Sequence of chain 1.O:
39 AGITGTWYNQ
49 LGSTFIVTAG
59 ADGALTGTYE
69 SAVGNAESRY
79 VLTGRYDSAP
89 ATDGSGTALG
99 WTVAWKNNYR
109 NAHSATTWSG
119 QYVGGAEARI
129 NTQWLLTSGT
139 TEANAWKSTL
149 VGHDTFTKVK

Sequence of chain 1.S:
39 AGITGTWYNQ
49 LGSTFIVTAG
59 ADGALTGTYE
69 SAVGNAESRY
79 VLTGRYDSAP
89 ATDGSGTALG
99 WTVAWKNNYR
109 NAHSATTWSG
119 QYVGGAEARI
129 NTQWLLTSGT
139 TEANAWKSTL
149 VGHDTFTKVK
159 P

Binding-site contacts:
Ligand atom ND2 contacts residue THR114 of chain 1.O at 3.9 Å.
Ligand atom O contacts residue SER51 of chain 1.O at 3.1 Å (h-bond).
Ligand atom OD1 contacts residue THR114 of chain 1.O at 2.7 Å (h-bond).
Ligand atom CZ2 contacts residue ARG108 of chain 1.O at 3.7 Å.
Ligand atom NE1 contacts residue ARG108 of chain 1.O at 3.7 Å.
Ligand atom C contacts residue TRP103 of chain 1.O at 3.6 Å (hydrophobic).
Ligand atom CD contacts residue LEU49 of chain 1.O at 3.9 Å (hydrophobic).
Ligand atom OD1 contacts residue LEU134 of chain 1.O at 3.7 Å.
Ligand atom O contacts residue TYR78 of chain 1.O at 3.6 Å.
Ligand atom C contacts residue SER69 of chain 1.O at 3.8 Å.
Ligand atom O contacts residue SER69 of chain 1.O at 3.6 Å.
Ligand atom CG contacts residue TRP144 of chain 1.S at 3.5 Å (hydrophobic).
Ligand atom CG contacts residue SER69 of chain 1.O at 3.8 Å.
Ligand atom OE1 contacts residue LEU134 of chain 1.O at 3.9 Å.
Ligand atom CA contacts residue TRP103 of chain 1.O at 3.5 Å (hydrophobic).
Ligand atom CG contacts residue SER112 of chain 1.O at 3.6 Å.
Ligand atom CE2 contacts residue ARG108 of chain 1.O at 3.7 Å.
Ligand atom CG contacts residue ALA70 of chain 1.O at 3.7 Å (hydrophobic).
Ligand atom N contacts residue TRP103 of chain 1.O at 3.5 Å.
Ligand atom CG contacts residue ALA110 of chain 1.O at 3.8 Å (hydrophobic).
Ligand atom CG contacts residue TRP144 of chain 1.S at 3.9 Å (hydrophobic).
Ligand atom NE2 contacts residue LEU49 of chain 1.O at 3.2 Å (h-bond).
Ligand atom CA contacts residue TRP103 of chain 1.O at 3.9 Å (hydrophobic).
Ligand atom O contacts residue SER69 of chain 1.O at 2.7 Å (h-bond).
Ligand atom OE1 contacts residue SER112 of chain 1.O at 2.9 Å (h-bond).
Ligand atom CB contacts residue TRP144 of chain 1.S at 3.6 Å (hydrophobic).
Ligand atom NE2 contacts residue SER51 of chain 1.O at 3.9 Å.
Ligand atom CD contacts residue SER69 of chain 1.O at 3.9 Å.
Ligand atom CD contacts residue SER112 of chain 1.O at 3.6 Å.
Ligand atom CE3 contacts residue ARG108 of chain 1.O at 3.9 Å.
Ligand atom O contacts residue ALA110 of chain 1.O at 3.6 Å.
Ligand atom O contacts residue TRP103 of chain 1.O at 3.4 Å.
Ligand atom O contacts residue TRP103 of chain 1.O at 3.4 Å.
Ligand atom O contacts residue SER69 of chain 1.O at 3.2 Å.
Ligand atom CZ3 contacts residue ASN109 of chain 1.O at 3.6 Å.
Ligand atom OD1 contacts residue TRP103 of chain 1.O at 3.6 Å.
Ligand atom ND2 contacts residue TRP132 of chain 1.O at 3.3 Å.
Ligand atom CG contacts residue THR114 of chain 1.O at 3.8 Å.
Ligand atom CB contacts residue TRP144 of chain 1.S at 3.7 Å (hydrophobic).
Ligand atom CE3 contacts residue ASN109 of chain 1.O at 3.9 Å.

The protein below binds the small molecule below.
Small molecule (SMILES): NC(=O)CC[C@@H]1NC(=O)[C@H](CC2=c3ccccc3=NC2)NC(=O)[C@H]2CCCN2C(=O)[C@H](CCC(N)=O)NC(=O)[C@H](CC(N)=O)NC1=O